Sequence of chain 1.A:
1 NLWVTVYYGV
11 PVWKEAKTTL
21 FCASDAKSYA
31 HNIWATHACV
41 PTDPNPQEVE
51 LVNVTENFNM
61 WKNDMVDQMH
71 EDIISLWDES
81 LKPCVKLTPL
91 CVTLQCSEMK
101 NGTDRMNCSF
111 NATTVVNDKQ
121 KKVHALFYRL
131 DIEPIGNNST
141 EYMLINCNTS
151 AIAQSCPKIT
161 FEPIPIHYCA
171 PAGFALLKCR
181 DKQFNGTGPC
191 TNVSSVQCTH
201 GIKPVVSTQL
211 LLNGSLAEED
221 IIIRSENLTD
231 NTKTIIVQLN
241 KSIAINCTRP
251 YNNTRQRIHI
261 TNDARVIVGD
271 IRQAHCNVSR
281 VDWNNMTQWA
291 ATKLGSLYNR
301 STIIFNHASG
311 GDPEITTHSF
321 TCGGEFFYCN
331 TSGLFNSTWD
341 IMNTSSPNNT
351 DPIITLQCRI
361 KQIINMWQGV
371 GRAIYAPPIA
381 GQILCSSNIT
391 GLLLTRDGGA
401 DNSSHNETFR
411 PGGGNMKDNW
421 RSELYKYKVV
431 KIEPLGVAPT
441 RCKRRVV

Binding-site contacts:
Ligand atom C2 contacts residue ASN213 of chain 1.A at 2.5 Å.
Ligand atom C6 contacts residue GLU162 of chain 1.A at 3.8 Å.
Ligand atom O6 contacts residue GLY323 of chain 1.A at 3.7 Å.
Ligand atom C5 contacts residue SER386 of chain 1.A at 3.3 Å.
Ligand atom C6 contacts residue SER386 of chain 1.A at 3.8 Å.
Ligand atom C6 contacts residue GLU162 of chain 1.A at 4.1 Å.
Ligand atom C8 contacts residue PHE320 of chain 1.A at 3.7 Å (hydrophobic).
Ligand atom C7 contacts residue VAL205 of chain 1.A at 4.0 Å (hydrophobic).
Ligand atom O5 contacts residue SER386 of chain 1.A at 4.2 Å.
Ligand atom O6 contacts residue GLN1 of chain 1.H at 3.2 Å.
Ligand atom N2 contacts residue ASN213 of chain 1.A at 3.0 Å (h-bond).
Ligand atom O4 contacts residue GLU162 of chain 1.A at 3.5 Å (salt-bridge).
Ligand atom C8 contacts residue NAG1 of chain 1.HB at 3.9 Å.
Ligand atom C1 contacts residue ASN213 of chain 1.A at 1.4 Å.
Ligand atom C4 contacts residue ASN213 of chain 1.A at 4.2 Å.
Ligand atom O2 contacts residue GLN1 of chain 1.H at 4.0 Å.
Ligand atom N2 contacts residue VAL205 of chain 1.A at 3.9 Å.
Ligand atom C4 contacts residue GLU162 of chain 1.A at 4.0 Å.
Ligand atom C8 contacts residue SER387 of chain 1.A at 3.7 Å.
Ligand atom O4 contacts residue THR160 of chain 1.A at 3.4 Å.
Ligand atom C8 contacts residue THR321 of chain 1.A at 3.8 Å.
Ligand atom O6 contacts residue ILE379 of chain 1.A at 3.9 Å.
Ligand atom C6 contacts residue NAG1 of chain 1.HB at 3.8 Å.
Ligand atom O4 contacts residue SER386 of chain 1.A at 3.8 Å.
Ligand atom C8 contacts residue LEU212 of chain 1.A at 3.8 Å (hydrophobic).
Ligand atom C5 contacts residue GLU162 of chain 1.A at 3.6 Å.
Ligand atom C8 contacts residue ASN213 of chain 1.A at 4.2 Å.
Ligand atom O5 contacts residue ASN213 of chain 1.A at 2.3 Å (h-bond).
Ligand atom O7 contacts residue SER386 of chain 1.A at 3.8 Å.
Ligand atom O7 contacts residue THR321 of chain 1.A at 3.4 Å (h-bond).
Ligand atom O7 contacts residue VAL205 of chain 1.A at 3.6 Å.
Ligand atom C5 contacts residue ASN213 of chain 1.A at 3.6 Å.
Ligand atom O6 contacts residue GLY323 of chain 1.A at 3.9 Å.
Ligand atom C7 contacts residue THR321 of chain 1.A at 3.7 Å.
Ligand atom C1 contacts residue SER387 of chain 1.A at 4.1 Å.
Ligand atom C6 contacts residue GLY323 of chain 1.A at 3.8 Å.
Ligand atom C2 contacts residue GLN1 of chain 1.H at 3.8 Å.
Ligand atom C3 contacts residue ASN213 of chain 1.A at 3.8 Å.
Ligand atom C4 contacts residue SER386 of chain 1.A at 4.1 Å.
Ligand atom C7 contacts residue ASN213 of chain 1.A at 3.8 Å.

Sequence of chain 1.H:
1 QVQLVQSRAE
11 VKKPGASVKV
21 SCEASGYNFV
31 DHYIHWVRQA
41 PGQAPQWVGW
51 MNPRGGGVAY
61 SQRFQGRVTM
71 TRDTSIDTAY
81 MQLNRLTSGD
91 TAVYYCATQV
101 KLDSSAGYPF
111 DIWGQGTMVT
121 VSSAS

A protein and the small-molecule ligand that binds it are described below.
Small molecule (SMILES): CC(=O)N[C@H]1[C@H](O[C@H]2[C@H](O)[C@@H](NC(C)=O)CO[C@@H]2CO)O[C@H](CO)[C@@H](O[C@@H]2O[C@H](CO[C@H]3O[C@H](CO)[C@@H](O)[C@H](O)[C@@H]3O)[C@@H](O)[C@H](O[C@H]3O[C@H](CO)[C@@H](O)[C@H](O)[C@@H]3O)[C@@H]2O)[C@@H]1O